Sequence of chain 1.A:
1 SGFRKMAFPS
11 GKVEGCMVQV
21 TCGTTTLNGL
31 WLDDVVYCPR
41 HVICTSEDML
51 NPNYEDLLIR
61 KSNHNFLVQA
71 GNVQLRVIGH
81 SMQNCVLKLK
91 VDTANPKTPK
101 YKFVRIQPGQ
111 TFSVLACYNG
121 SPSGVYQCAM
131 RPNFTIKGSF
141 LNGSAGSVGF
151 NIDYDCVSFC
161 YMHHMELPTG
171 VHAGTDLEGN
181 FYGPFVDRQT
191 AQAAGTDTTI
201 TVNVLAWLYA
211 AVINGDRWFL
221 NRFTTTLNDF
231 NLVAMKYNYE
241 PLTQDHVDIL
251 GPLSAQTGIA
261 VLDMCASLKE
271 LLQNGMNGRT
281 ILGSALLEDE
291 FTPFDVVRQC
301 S

This protein binds this small molecule.
Small molecule (SMILES): CC(C)(C)NC(=O)N[C@H](C(=O)N1C[C@H]2[C@@H]([C@H]1C(=O)N[C@@H](C[C@@H]1CCNC1=O)C(=O)c1nc3ccccc3s1)C2(C)C)C(C)(C)C

Sequence of chain 1.B:
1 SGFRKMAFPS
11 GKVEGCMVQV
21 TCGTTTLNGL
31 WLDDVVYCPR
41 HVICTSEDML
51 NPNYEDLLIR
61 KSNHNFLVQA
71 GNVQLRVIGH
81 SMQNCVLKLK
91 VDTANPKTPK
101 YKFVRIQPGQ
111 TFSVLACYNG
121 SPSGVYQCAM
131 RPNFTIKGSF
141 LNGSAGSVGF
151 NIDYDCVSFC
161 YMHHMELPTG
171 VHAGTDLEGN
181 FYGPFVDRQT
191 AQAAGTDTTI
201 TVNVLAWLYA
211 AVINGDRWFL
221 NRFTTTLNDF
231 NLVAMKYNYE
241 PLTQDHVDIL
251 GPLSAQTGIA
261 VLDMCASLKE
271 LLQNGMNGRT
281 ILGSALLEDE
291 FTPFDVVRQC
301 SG

Binding-site contacts:
Ligand atom O19 contacts residue PHE140 of chain 1.B at 3.7 Å.
Ligand atom C22 contacts residue MET165 of chain 1.B at 3.8 Å (hydrophobic).
Ligand atom C2 contacts residue ALA145 of chain 1.B at 3.7 Å (hydrophobic).
Ligand atom N20 contacts residue HIS164 of chain 1.B at 3.0 Å (h-bond).
Ligand atom O19 contacts residue GLU166 of chain 1.B at 3.6 Å.
Ligand atom C41 contacts residue HIS41 of chain 1.B at 3.7 Å.
Ligand atom C34 contacts residue GLN192 of chain 1.B at 3.6 Å.
Ligand atom O19 contacts residue MET165 of chain 1.B at 3.7 Å.
Ligand atom S11 contacts residue HIS41 of chain 1.B at 3.8 Å.
Ligand atom C9 contacts residue THR25 of chain 1.B at 3.1 Å.
Ligand atom C34 contacts residue ARG188 of chain 1.B at 3.6 Å.
Ligand atom C18 contacts residue GLU166 of chain 1.B at 3.7 Å.
Ligand atom N17 contacts residue PHE140 of chain 1.B at 3.2 Å (h-bond).
Ligand atom C34 contacts residue THR190 of chain 1.B at 3.3 Å.
Ligand atom C22 contacts residue HIS164 of chain 1.B at 3.7 Å.
Ligand atom C2 contacts residue GLY143 of chain 1.B at 3.7 Å.
Ligand atom O38 contacts residue MET165 of chain 1.B at 3.4 Å.
Ligand atom O1 contacts residue GLY143 of chain 1.B at 3.1 Å (h-bond).
Ligand atom O19 contacts residue HIS172 of chain 1.B at 3.6 Å.
Ligand atom C8 contacts residue MET49 of chain 1.B at 3.5 Å (hydrophobic).
Ligand atom C35 contacts residue THR190 of chain 1.B at 3.7 Å.
Ligand atom N17 contacts residue GLU166 of chain 1.B at 3.0 Å (salt-bridge).
Ligand atom O38 contacts residue GLU166 of chain 1.B at 3.0 Å (salt-bridge).
Ligand atom O19 contacts residue HIS163 of chain 1.B at 2.5 Å (h-bond).
Ligand atom C31 contacts residue GLU166 of chain 1.B at 3.5 Å.
Ligand atom C7 contacts residue MET49 of chain 1.B at 3.4 Å (hydrophobic).
Ligand atom O37 contacts residue GLN189 of chain 1.B at 3.0 Å.
Ligand atom C36 contacts residue PRO168 of chain 1.B at 3.7 Å (hydrophobic).
Ligand atom C36 contacts residue LEU167 of chain 1.B at 3.5 Å (hydrophobic).
Ligand atom C39 contacts residue GLN189 of chain 1.B at 3.7 Å.
Ligand atom O1 contacts residue SER144 of chain 1.B at 3.1 Å (h-bond).
Ligand atom C15 contacts residue ASN142 of chain 1.B at 3.4 Å.
Ligand atom C16 contacts residue GLU166 of chain 1.B at 3.7 Å.
Ligand atom N32 contacts residue GLU166 of chain 1.B at 3.1 Å (salt-bridge).
Ligand atom C18 contacts residue HIS163 of chain 1.B at 3.6 Å.
Ligand atom N30 contacts residue GLU166 of chain 1.B at 2.9 Å (salt-bridge).
Ligand atom C8 contacts residue THR25 of chain 1.B at 3.3 Å.
Ligand atom C40 contacts residue MET49 of chain 1.B at 3.8 Å (hydrophobic).
Ligand atom O1 contacts residue ALA145 of chain 1.B at 2.9 Å (h-bond).
Ligand atom C16 contacts residue ASN142 of chain 1.B at 3.8 Å.